Binding-site contacts:
Ligand atom C02 contacts residue PHE437 of chain 2.A at 3.7 Å (hydrophobic).
Ligand atom C06 contacts residue FMN1 of chain 2.E at 3.2 Å.
Ligand atom C09 contacts residue MET283 of chain 2.A at 4.0 Å (hydrophobic).
Ligand atom C03 contacts residue MET283 of chain 2.A at 4.1 Å (hydrophobic).
Ligand atom S12 contacts residue MET283 of chain 2.A at 3.4 Å (h-bond).
Ligand atom C07 contacts residue LEU439 of chain 2.A at 3.8 Å (hydrophobic).
Ligand atom C04 contacts residue FMN1 of chain 2.E at 3.6 Å.
Ligand atom C02 contacts residue THR395 of chain 2.A at 4.1 Å.
Ligand atom O10 contacts residue MET283 of chain 2.A at 2.8 Å (h-bond).
Ligand atom C06 contacts residue LEU185 of chain 2.A at 4.1 Å (hydrophobic).
Ligand atom C01 contacts residue PHE437 of chain 2.A at 3.5 Å (hydrophobic).
Ligand atom O10 contacts residue GLU282 of chain 2.A at 3.2 Å.
Ligand atom O10 contacts residue CYS316 of chain 2.A at 4.2 Å.
Ligand atom C05 contacts residue FMN1 of chain 2.E at 3.3 Å.
Ligand atom C05 contacts residue LEU439 of chain 2.A at 4.1 Å (hydrophobic).
Ligand atom C06 contacts residue LEU439 of chain 2.A at 4.2 Å (hydrophobic).
Ligand atom C04 contacts residue PHE437 of chain 2.A at 3.9 Å (hydrophobic).
Ligand atom C04 contacts residue MET283 of chain 2.A at 4.0 Å (hydrophobic).
Ligand atom C07 contacts residue FMN1 of chain 2.E at 3.4 Å.
Ligand atom S12 contacts residue ILE327 of chain 2.A at 3.7 Å.
Ligand atom C02 contacts residue GLN190 of chain 2.A at 3.7 Å.
Ligand atom O11 contacts residue GLU282 of chain 2.A at 3.5 Å.
Ligand atom C06 contacts residue ILE187 of chain 2.A at 4.1 Å (hydrophobic).
Ligand atom S12 contacts residue FMN1 of chain 2.E at 3.9 Å.
Ligand atom C07 contacts residue LEU185 of chain 2.A at 3.7 Å (hydrophobic).
Ligand atom C03 contacts residue FMN1 of chain 2.E at 3.6 Å.
Ligand atom O11 contacts residue ARG173 of chain 2.A at 2.9 Å (salt-bridge).
Ligand atom C07 contacts residue ARG173 of chain 2.A at 4.2 Å.
Ligand atom C03 contacts residue PHE437 of chain 2.A at 3.6 Å (hydrophobic).
Ligand atom C02 contacts residue FMN1 of chain 2.E at 3.4 Å.
Ligand atom C03 contacts residue ILE327 of chain 2.A at 4.0 Å (hydrophobic).
Ligand atom C06 contacts residue PHE437 of chain 2.A at 3.9 Å (hydrophobic).
Ligand atom C05 contacts residue PHE437 of chain 2.A at 4.2 Å (hydrophobic).
Ligand atom C09 contacts residue ARG173 of chain 2.A at 3.8 Å.
Ligand atom C01 contacts residue TYR394 of chain 2.A at 4.1 Å (hydrophobic).
Ligand atom O11 contacts residue PHE280 of chain 2.A at 3.3 Å.
Ligand atom C09 contacts residue GLU282 of chain 2.A at 3.5 Å.
Ligand atom C01 contacts residue FMN1 of chain 2.E at 3.3 Å.
Ligand atom C08 contacts residue FMN1 of chain 2.E at 3.9 Å.
Ligand atom C01 contacts residue GLN190 of chain 2.A at 3.8 Å.

Sequence of chain 2.A:
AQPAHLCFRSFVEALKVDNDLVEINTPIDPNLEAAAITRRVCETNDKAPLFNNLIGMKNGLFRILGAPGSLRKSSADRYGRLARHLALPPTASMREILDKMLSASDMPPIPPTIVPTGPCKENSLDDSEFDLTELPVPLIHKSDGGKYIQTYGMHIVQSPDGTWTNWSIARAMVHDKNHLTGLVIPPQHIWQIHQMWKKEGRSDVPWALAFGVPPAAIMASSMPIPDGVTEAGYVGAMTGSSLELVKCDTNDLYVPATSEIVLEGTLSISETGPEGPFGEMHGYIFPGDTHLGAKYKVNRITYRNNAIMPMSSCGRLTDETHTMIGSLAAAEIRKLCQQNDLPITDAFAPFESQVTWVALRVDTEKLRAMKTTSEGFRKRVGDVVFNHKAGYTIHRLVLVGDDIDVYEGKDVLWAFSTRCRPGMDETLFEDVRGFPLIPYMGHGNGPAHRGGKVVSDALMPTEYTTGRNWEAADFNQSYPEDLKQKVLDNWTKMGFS

This protein binds this small molecule.
Small molecule (SMILES): O=C(O)c1cc2ccccc2s1